This protein binds this small molecule.
Small molecule (SMILES): O=C(/C=C/c1ccc(O)c(O)c1)O[C@H](Cc1ccc(O)c(O)c1)C(=O)O

Sequence of chain 2.B:
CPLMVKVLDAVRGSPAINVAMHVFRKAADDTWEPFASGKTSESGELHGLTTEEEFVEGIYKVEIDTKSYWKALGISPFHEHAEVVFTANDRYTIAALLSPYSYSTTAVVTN

Binding-site contacts:
Ligand atom OAH contacts residue SER149 of chain 1.B at 2.5 Å (h-bond).
Ligand atom OAQ contacts residue ROA1 of chain 2.D at 1.2 Å.
Ligand atom OAH contacts residue ROA1 of chain 2.D at 0.8 Å (h-bond).
Ligand atom CAU contacts residue LYS47 of chain 2.B at 3.5 Å.
Ligand atom OAR contacts residue LYS47 of chain 1.B at 3.1 Å (salt-bridge).
Ligand atom CAT contacts residue LYS47 of chain 1.B at 3.4 Å.
Ligand atom OAH contacts residue LEU142 of chain 1.B at 3.6 Å.
Ligand atom CAW contacts residue MET45 of chain 1.B at 3.5 Å (hydrophobic).
Ligand atom OAL contacts residue ROA1 of chain 2.D at 1.2 Å (h-bond).
Ligand atom CAF contacts residue SER149 of chain 1.B at 3.4 Å.
Ligand atom CAF contacts residue LEU142 of chain 1.B at 3.6 Å (hydrophobic).
Ligand atom CAA contacts residue ROA1 of chain 2.D at 0.9 Å.
Ligand atom OAQ contacts residue LYS47 of chain 2.B at 2.9 Å (salt-bridge).
Ligand atom OAG contacts residue SER149 of chain 1.B at 2.9 Å (h-bond).
Ligand atom CAK contacts residue ROA1 of chain 2.D at 0.8 Å.
Ligand atom OAL contacts residue ALA140 of chain 2.B at 3.6 Å.
Ligand atom CAF contacts residue ROA1 of chain 2.D at 0.1 Å.
Ligand atom OAM contacts residue ROA1 of chain 2.D at 1.2 Å (h-bond).
Ligand atom CAP contacts residue ROA1 of chain 2.D at 0.2 Å.
Ligand atom CAT contacts residue ROA1 of chain 2.D at 2.2 Å.
Ligand atom CAO contacts residue ROA1 of chain 2.D at 2.4 Å.
Ligand atom CAB contacts residue SER149 of chain 2.B at 3.0 Å.
Ligand atom CAX contacts residue ROA1 of chain 2.D at 3.1 Å.
Ligand atom CAE contacts residue ROA1 of chain 2.D at 0.5 Å.
Ligand atom CAJ contacts residue ROA1 of chain 2.D at 0.9 Å.
Ligand atom OAG contacts residue ROA1 of chain 2.D at 1.0 Å.
Ligand atom CAB contacts residue ROA1 of chain 2.D at 0.5 Å.
Ligand atom CAD contacts residue ROA1 of chain 2.D at 0.6 Å.
Ligand atom CAN contacts residue ROA1 of chain 2.D at 1.1 Å.
Ligand atom CAS contacts residue ROA1 of chain 2.D at 2.8 Å.
Ligand atom CAF contacts residue SER149 of chain 2.B at 3.4 Å.
Ligand atom OAH contacts residue SER149 of chain 2.B at 3.1 Å (h-bond).
Ligand atom CAX contacts residue MET45 of chain 1.B at 3.4 Å (hydrophobic).
Ligand atom OAR contacts residue ROA1 of chain 2.D at 1.1 Å.
Ligand atom OAH contacts residue LEU142 of chain 2.B at 3.6 Å.
Ligand atom CAI contacts residue ROA1 of chain 2.D at 1.0 Å.
Ligand atom CAF contacts residue LEU142 of chain 2.B at 3.6 Å (hydrophobic).
Ligand atom CAX contacts residue GLU86 of chain 1.B at 3.3 Å.
Ligand atom CAC contacts residue ROA1 of chain 2.D at 0.6 Å.
Ligand atom CAE contacts residue SER149 of chain 1.B at 3.5 Å.

Sequence of chain 1.B:
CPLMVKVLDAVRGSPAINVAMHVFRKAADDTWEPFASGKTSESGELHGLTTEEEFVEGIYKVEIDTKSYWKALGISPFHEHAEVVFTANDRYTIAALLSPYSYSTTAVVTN